Binding-site contacts:
Ligand atom C5 contacts residue ASN170 of chain 1.C at 3.6 Å.
Ligand atom C3 contacts residue ASN170 of chain 1.C at 3.8 Å.
Ligand atom C8 contacts residue ASN170 of chain 1.C at 3.4 Å.
Ligand atom C1 contacts residue PRO168 of chain 1.C at 4.0 Å (hydrophobic).
Ligand atom O5 contacts residue ASN170 of chain 1.C at 2.2 Å (h-bond).
Ligand atom C7 contacts residue ASN170 of chain 1.C at 3.7 Å.
Ligand atom O4 contacts residue ASN220 of chain 1.C at 4.4 Å.
Ligand atom C4 contacts residue ASN170 of chain 1.C at 4.2 Å.
Ligand atom N2 contacts residue ASN170 of chain 1.C at 3.0 Å.
Ligand atom O5 contacts residue PRO168 of chain 1.C at 4.1 Å.
Ligand atom C2 contacts residue ASN170 of chain 1.C at 2.5 Å.
Ligand atom C1 contacts residue ASN170 of chain 1.C at 1.4 Å.

Sequence of chain 1.C:
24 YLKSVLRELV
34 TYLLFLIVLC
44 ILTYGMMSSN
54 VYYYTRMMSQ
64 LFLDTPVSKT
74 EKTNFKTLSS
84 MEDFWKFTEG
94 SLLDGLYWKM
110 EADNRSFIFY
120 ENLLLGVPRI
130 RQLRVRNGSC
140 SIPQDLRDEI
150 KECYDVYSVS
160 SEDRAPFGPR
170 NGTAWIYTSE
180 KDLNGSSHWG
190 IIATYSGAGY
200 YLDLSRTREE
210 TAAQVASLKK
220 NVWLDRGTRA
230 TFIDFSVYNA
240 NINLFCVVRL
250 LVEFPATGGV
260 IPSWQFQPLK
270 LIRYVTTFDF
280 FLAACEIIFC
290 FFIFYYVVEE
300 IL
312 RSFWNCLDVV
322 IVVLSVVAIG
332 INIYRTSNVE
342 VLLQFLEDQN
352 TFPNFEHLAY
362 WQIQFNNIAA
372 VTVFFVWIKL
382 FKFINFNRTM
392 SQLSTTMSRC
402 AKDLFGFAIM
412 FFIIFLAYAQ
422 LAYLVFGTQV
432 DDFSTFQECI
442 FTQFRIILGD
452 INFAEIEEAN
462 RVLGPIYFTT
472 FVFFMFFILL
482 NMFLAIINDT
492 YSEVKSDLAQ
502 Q

The small molecule below binds the protein below.
Small molecule (SMILES): CC(=O)N[C@@H]1[C@@H](O)[C@H](O)[C@@H](CO)O[C@H]1O